This small molecule binds to this protein.
Small molecule (SMILES): CC1O[Rh+](O)(O)(O)[Rh+](O)(O)(O)O1

Sequence of chain 1.A:
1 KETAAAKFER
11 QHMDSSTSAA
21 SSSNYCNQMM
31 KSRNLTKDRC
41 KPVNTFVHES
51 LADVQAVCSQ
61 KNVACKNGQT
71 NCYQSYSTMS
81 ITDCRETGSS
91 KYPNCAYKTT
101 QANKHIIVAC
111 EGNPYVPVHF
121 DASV

Binding-site contacts:
Ligand atom O14 contacts residue HIS105 of chain 1.A at 2.9 Å (h-bond).
Ligand atom RH3 contacts residue HIS105 of chain 1.A at 2.0 Å.
Ligand atom C1 contacts residue HIS105 of chain 1.A at 3.4 Å.
Ligand atom RH3 contacts residue THR78 of chain 1.A at 4.5 Å.
Ligand atom O11 contacts residue HIS105 of chain 1.A at 4.1 Å.
Ligand atom O9 contacts residue HIS105 of chain 1.A at 4.1 Å.
Ligand atom C1 contacts residue TYR76 of chain 1.A at 4.1 Å (hydrophobic).
Ligand atom RH4 contacts residue HIS105 of chain 1.A at 3.4 Å.
Ligand atom O12 contacts residue HIS105 of chain 1.A at 3.0 Å (h-bond).
Ligand atom C2 contacts residue HIS105 of chain 1.A at 3.2 Å.
Ligand atom O14 contacts residue THR78 of chain 1.A at 4.5 Å.
Ligand atom O12 contacts residue TYR76 of chain 1.A at 4.1 Å.
Ligand atom O16 contacts residue HIS105 of chain 1.A at 3.6 Å.
Ligand atom C2 contacts residue TYR76 of chain 1.A at 2.9 Å (hydrophobic).